This protein binds this small molecule.
Small molecule (SMILES): Oc1c(Br)cc(CCc2c(Cl)cccc2Cl)cc1Br

Sequence of chain 1.A:
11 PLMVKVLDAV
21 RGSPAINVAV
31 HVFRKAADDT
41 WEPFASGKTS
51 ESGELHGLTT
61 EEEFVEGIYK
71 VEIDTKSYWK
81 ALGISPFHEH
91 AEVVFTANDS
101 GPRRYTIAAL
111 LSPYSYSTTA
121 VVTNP

Sequence of chain 2.A:
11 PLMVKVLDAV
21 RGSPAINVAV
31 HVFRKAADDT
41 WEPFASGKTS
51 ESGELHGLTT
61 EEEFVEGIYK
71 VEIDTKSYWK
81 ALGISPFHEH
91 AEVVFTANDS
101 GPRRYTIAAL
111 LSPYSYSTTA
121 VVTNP

Binding-site contacts:
Ligand atom CLAC contacts residue ALA108 of chain 1.A at 3.4 Å.
Ligand atom CAK contacts residue IW21 of chain 2.C at 0.9 Å.
Ligand atom CAI contacts residue LEU17 of chain 2.A at 3.3 Å (hydrophobic).
Ligand atom CAL contacts residue IW21 of chain 2.C at 0.9 Å.
Ligand atom CLAB contacts residue IW21 of chain 2.C at 0.6 Å.
Ligand atom CAG contacts residue LEU110 of chain 2.A at 3.8 Å (hydrophobic).
Ligand atom BRAD contacts residue LYS15 of chain 2.A at 3.5 Å.
Ligand atom CAH contacts residue IW21 of chain 2.C at 0.4 Å.
Ligand atom CAN contacts residue IW21 of chain 2.C at 0.3 Å.
Ligand atom CAR contacts residue IW21 of chain 2.C at 0.9 Å.
Ligand atom CAF contacts residue LEU110 of chain 2.A at 3.4 Å (hydrophobic).
Ligand atom CAR contacts residue LEU17 of chain 2.A at 3.7 Å (hydrophobic).
Ligand atom CAO contacts residue LYS15 of chain 1.A at 3.6 Å.
Ligand atom CAK contacts residue LEU17 of chain 2.A at 3.7 Å (hydrophobic).
Ligand atom BRAE contacts residue IW21 of chain 2.C at 0.6 Å.
Ligand atom CAO contacts residue LYS15 of chain 2.A at 3.5 Å.
Ligand atom CAI contacts residue ALA108 of chain 1.A at 3.6 Å (hydrophobic).
Ligand atom CLAC contacts residue IW21 of chain 2.C at 0.6 Å.
Ligand atom CAJ contacts residue IW21 of chain 2.C at 0.8 Å.
Ligand atom OAA contacts residue LYS15 of chain 2.A at 2.9 Å (salt-bridge).
Ligand atom CLAB contacts residue ALA108 of chain 2.A at 3.5 Å.
Ligand atom CAF contacts residue SER117 of chain 1.A at 3.2 Å.
Ligand atom CAG contacts residue SER117 of chain 2.A at 3.2 Å.
Ligand atom CLAC contacts residue ALA109 of chain 1.A at 3.5 Å.
Ligand atom CAS contacts residue IW21 of chain 2.C at 0.6 Å.
Ligand atom CAH contacts residue LEU110 of chain 2.A at 3.6 Å (hydrophobic).
Ligand atom CAI contacts residue IW21 of chain 2.C at 0.8 Å.
Ligand atom CAG contacts residue IW21 of chain 2.C at 0.4 Å.
Ligand atom CAM contacts residue IW21 of chain 2.C at 0.3 Å.
Ligand atom CAF contacts residue SER117 of chain 2.A at 3.5 Å.
Ligand atom CAQ contacts residue IW21 of chain 2.C at 0.5 Å.
Ligand atom CAJ contacts residue ALA108 of chain 2.A at 3.7 Å (hydrophobic).
Ligand atom CAF contacts residue IW21 of chain 2.C at 0.6 Å.
Ligand atom CLAB contacts residue THR119 of chain 2.A at 3.8 Å.
Ligand atom CAP contacts residue IW21 of chain 2.C at 0.5 Å.
Ligand atom BRAD contacts residue IW21 of chain 2.C at 0.6 Å.
Ligand atom CAO contacts residue IW21 of chain 2.C at 0.2 Å.
Ligand atom CAH contacts residue SER117 of chain 1.A at 3.1 Å.
Ligand atom OAA contacts residue LYS15 of chain 1.A at 2.7 Å (salt-bridge).
Ligand atom OAA contacts residue IW21 of chain 2.C at 0.2 Å (h-bond).